Binding-site contacts:
Ligand atom C1 contacts residue ARG358 of chain 30.E at 3.7 Å.
Ligand atom C2 contacts residue ASN388 of chain 30.E at 2.5 Å.
Ligand atom N2 contacts residue ASN388 of chain 30.E at 2.9 Å (h-bond).
Ligand atom C2 contacts residue ARG358 of chain 30.E at 4.3 Å.
Ligand atom C3 contacts residue ASP338 of chain 30.E at 4.5 Å.
Ligand atom C6 contacts residue ASP338 of chain 30.E at 3.3 Å.
Ligand atom O5 contacts residue TYR41 of chain 30.E at 4.4 Å.
Ligand atom O4 contacts residue ASP338 of chain 30.E at 4.2 Å.
Ligand atom C8 contacts residue GLU61 of chain 30.E at 3.3 Å.
Ligand atom O7 contacts residue TYR41 of chain 30.E at 3.3 Å (h-bond).
Ligand atom O6 contacts residue TYR41 of chain 30.E at 3.6 Å.
Ligand atom C4 contacts residue ASN388 of chain 30.E at 4.2 Å.
Ligand atom C6 contacts residue TYR41 of chain 30.E at 3.6 Å (hydrophobic).
Ligand atom C7 contacts residue GLN39 of chain 30.E at 4.1 Å.
Ligand atom C6 contacts residue ARG358 of chain 30.E at 4.4 Å.
Ligand atom O4 contacts residue TYR41 of chain 30.E at 3.5 Å (h-bond).
Ligand atom O5 contacts residue ASP338 of chain 30.E at 4.2 Å.
Ligand atom C8 contacts residue SER390 of chain 30.E at 3.3 Å.
Ligand atom C5 contacts residue ASP338 of chain 30.E at 3.5 Å.
Ligand atom C7 contacts residue ASN388 of chain 30.E at 3.6 Å.
Ligand atom C4 contacts residue ASP338 of chain 30.E at 4.3 Å.
Ligand atom O6 contacts residue HIS339 of chain 30.E at 3.9 Å.
Ligand atom O7 contacts residue GLN39 of chain 30.E at 2.9 Å (h-bond).
Ligand atom C8 contacts residue TYR41 of chain 30.E at 3.6 Å (hydrophobic).
Ligand atom C7 contacts residue SER390 of chain 30.E at 4.2 Å.
Ligand atom O6 contacts residue ASP338 of chain 30.E at 2.9 Å (salt-bridge).
Ligand atom O6 contacts residue ARG358 of chain 30.E at 3.3 Å.
Ligand atom C4 contacts residue TYR41 of chain 30.E at 3.9 Å (hydrophobic).
Ligand atom C3 contacts residue ASN388 of chain 30.E at 3.8 Å.
Ligand atom C7 contacts residue TYR41 of chain 30.E at 3.5 Å (hydrophobic).
Ligand atom N2 contacts residue TYR41 of chain 30.E at 4.3 Å.
Ligand atom C1 contacts residue ASP338 of chain 30.E at 4.3 Å.
Ligand atom O5 contacts residue ASN388 of chain 30.E at 2.3 Å (h-bond).
Ligand atom O6 contacts residue TYR386 of chain 30.E at 4.0 Å.
Ligand atom C5 contacts residue ASN388 of chain 30.E at 3.6 Å.
Ligand atom C1 contacts residue ASN388 of chain 30.E at 1.4 Å.
Ligand atom O5 contacts residue ARG358 of chain 30.E at 3.4 Å (salt-bridge).
Ligand atom C3 contacts residue TYR41 of chain 30.E at 4.2 Å (hydrophobic).
Ligand atom C5 contacts residue TYR41 of chain 30.E at 3.4 Å (hydrophobic).
Ligand atom O7 contacts residue ASN388 of chain 30.E at 3.9 Å.

Sequence of chain 30.E:
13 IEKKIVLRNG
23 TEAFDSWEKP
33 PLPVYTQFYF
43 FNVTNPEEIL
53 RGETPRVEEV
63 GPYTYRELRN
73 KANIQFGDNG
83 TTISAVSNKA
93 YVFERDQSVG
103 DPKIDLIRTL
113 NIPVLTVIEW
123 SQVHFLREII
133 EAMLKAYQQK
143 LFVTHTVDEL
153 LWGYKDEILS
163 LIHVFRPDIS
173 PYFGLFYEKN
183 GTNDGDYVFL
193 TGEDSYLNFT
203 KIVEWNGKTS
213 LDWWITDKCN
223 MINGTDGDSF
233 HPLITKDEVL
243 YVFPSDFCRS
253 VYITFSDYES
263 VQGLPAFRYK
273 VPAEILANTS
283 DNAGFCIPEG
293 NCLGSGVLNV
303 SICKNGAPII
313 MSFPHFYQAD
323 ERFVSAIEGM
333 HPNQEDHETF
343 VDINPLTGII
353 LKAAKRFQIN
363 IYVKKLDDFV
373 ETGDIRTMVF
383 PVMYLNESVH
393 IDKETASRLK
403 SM

The protein below binds the small molecule below.
Small molecule (SMILES): CC(=O)N[C@H]1[C@H](O[C@H]2[C@H](O)[C@@H](NC(C)=O)CO[C@@H]2CO)O[C@H](CO)[C@@H](O[C@@H]2O[C@H](CO[C@H]3O[C@H](CO)[C@@H](O)[C@H](O)[C@@H]3O)[C@@H](O)[C@H](O[C@H]3O[C@H](CO)[C@@H](O)[C@H](O)[C@@H]3O)[C@@H]2O)[C@@H]1O